Sequence of chain 2.C:
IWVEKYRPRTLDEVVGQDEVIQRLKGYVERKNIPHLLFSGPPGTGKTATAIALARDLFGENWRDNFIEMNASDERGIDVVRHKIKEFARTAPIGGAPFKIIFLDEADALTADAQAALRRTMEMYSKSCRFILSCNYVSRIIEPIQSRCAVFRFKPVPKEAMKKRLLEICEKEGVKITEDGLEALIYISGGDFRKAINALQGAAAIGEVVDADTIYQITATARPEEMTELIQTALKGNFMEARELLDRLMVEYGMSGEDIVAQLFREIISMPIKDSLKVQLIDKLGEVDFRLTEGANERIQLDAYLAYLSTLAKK

Binding-site contacts:
Ligand atom C8 contacts residue PHE197 of chain 2.C at 3.5 Å (hydrophobic).
Ligand atom C5 contacts residue THR49 of chain 2.C at 3.7 Å.
Ligand atom O2A contacts residue THR52 of chain 2.C at 3.4 Å.
Ligand atom N6 contacts residue VAL19 of chain 2.C at 3.3 Å.
Ligand atom N7 contacts residue PHE197 of chain 2.C at 3.4 Å.
Ligand atom N1 contacts residue VAL19 of chain 2.C at 3.5 Å.
Ligand atom O2B contacts residue THR52 of chain 2.C at 2.8 Å (h-bond).
Ligand atom C2 contacts residue PRO13 of chain 2.C at 3.3 Å (hydrophobic).
Ligand atom O3G contacts residue PRO46 of chain 2.C at 3.4 Å (h-bond).
Ligand atom O4' contacts residue PHE197 of chain 2.C at 3.5 Å.
Ligand atom O1A contacts residue GLY50 of chain 2.C at 3.1 Å.
Ligand atom N3 contacts residue PRO13 of chain 2.C at 3.4 Å.
Ligand atom O3G contacts residue PRO47 of chain 2.C at 3.6 Å.
Ligand atom O2G contacts residue LYS51 of chain 2.C at 2.9 Å (salt-bridge).
Ligand atom O2G contacts residue THR52 of chain 2.C at 2.6 Å (h-bond).
Ligand atom C6 contacts residue PHE197 of chain 2.C at 3.6 Å (hydrophobic).
Ligand atom O2G contacts residue GLY50 of chain 2.C at 3.6 Å.
Ligand atom O3' contacts residue VAL8 of chain 2.C at 2.8 Å (h-bond).
Ligand atom C3' contacts residue VAL8 of chain 2.C at 3.5 Å (hydrophobic).
Ligand atom O2A contacts residue ALA53 of chain 2.C at 2.9 Å (h-bond).
Ligand atom PG contacts residue GLY48 of chain 2.C at 3.6 Å.
Ligand atom N7 contacts residue THR49 of chain 2.C at 3.2 Å (h-bond).
Ligand atom N6 contacts residue THR49 of chain 2.C at 2.8 Å (h-bond).
Ligand atom O3' contacts residue ARG12 of chain 2.C at 3.5 Å (salt-bridge).
Ligand atom N3B contacts residue GLY48 of chain 2.C at 2.9 Å (h-bond).
Ligand atom O3G contacts residue GLY48 of chain 2.C at 3.1 Å (h-bond).
Ligand atom O3G contacts residue THR49 of chain 2.C at 3.6 Å (h-bond).
Ligand atom C4 contacts residue PHE197 of chain 2.C at 3.4 Å (hydrophobic).
Ligand atom C6 contacts residue VAL19 of chain 2.C at 3.6 Å (hydrophobic).
Ligand atom N1 contacts residue VAL20 of chain 2.C at 3.1 Å (h-bond).
Ligand atom N9 contacts residue PHE197 of chain 2.C at 3.6 Å.
Ligand atom C5 contacts residue PHE197 of chain 2.C at 3.2 Å (hydrophobic).
Ligand atom O1A contacts residue LYS51 of chain 2.C at 3.5 Å (salt-bridge).
Ligand atom O2' contacts residue ARG12 of chain 2.C at 3.2 Å.
Ligand atom O1B contacts residue ARG198 of chain 2.C at 2.7 Å (salt-bridge).
Ligand atom O3G contacts residue LYS51 of chain 2.C at 3.0 Å.
Ligand atom N6 contacts residue VAL20 of chain 2.C at 3.2 Å (h-bond).
Ligand atom N7 contacts residue GLY50 of chain 2.C at 3.4 Å.
Ligand atom O2' contacts residue TYR11 of chain 2.C at 3.3 Å (h-bond).
Ligand atom O2' contacts residue VAL8 of chain 2.C at 2.9 Å (h-bond).

A protein and the small-molecule ligand that binds it are described below.
Small molecule (SMILES): Nc1ncnc2c1ncn2[C@@H]1O[C@H](CO[P](=O)(O)O[P](=O)(O)NP(=O)(O)O)[C@@H](O)[C@H]1O